This protein binds this small molecule.
Small molecule (SMILES): CCCCCCCCC(=O)O

Sequence of chain 1.A:
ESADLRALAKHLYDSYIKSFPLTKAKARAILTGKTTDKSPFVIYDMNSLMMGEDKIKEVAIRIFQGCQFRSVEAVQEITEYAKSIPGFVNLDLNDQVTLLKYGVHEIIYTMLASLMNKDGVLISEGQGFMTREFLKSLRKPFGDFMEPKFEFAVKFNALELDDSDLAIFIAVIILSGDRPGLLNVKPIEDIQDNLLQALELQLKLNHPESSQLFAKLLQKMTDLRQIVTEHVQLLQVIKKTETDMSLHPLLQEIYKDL

Binding-site contacts:
Ligand atom C5 contacts residue MET149 of chain 1.A at 4.2 Å (hydrophobic).
Ligand atom C7 contacts residue ILE82 of chain 1.A at 4.0 Å (hydrophobic).
Ligand atom C3 contacts residue GLY85 of chain 1.A at 3.6 Å.
Ligand atom C9 contacts residue ARG81 of chain 1.A at 3.9 Å.
Ligand atom C4 contacts residue CYS86 of chain 1.A at 4.1 Å (hydrophobic).
Ligand atom C5 contacts residue GLY85 of chain 1.A at 4.1 Å.
Ligand atom C8 contacts residue ARG81 of chain 1.A at 4.2 Å.
Ligand atom C4 contacts residue ILE142 of chain 1.A at 3.9 Å (hydrophobic).
Ligand atom C4 contacts residue ILE82 of chain 1.A at 4.5 Å (hydrophobic).
Ligand atom C5 contacts residue ILE82 of chain 1.A at 3.7 Å (hydrophobic).
Ligand atom C2 contacts residue ARG89 of chain 1.A at 4.1 Å.
Ligand atom C3 contacts residue CYS86 of chain 1.A at 4.1 Å (hydrophobic).
Ligand atom O2 contacts residue SER143 of chain 1.A at 3.0 Å (h-bond).
Ligand atom C4 contacts residue GLY85 of chain 1.A at 4.3 Å.
Ligand atom C2 contacts residue GLY85 of chain 1.A at 4.1 Å.
Ligand atom C5 contacts residue CYS86 of chain 1.A at 4.4 Å (hydrophobic).
Ligand atom C9 contacts residue GLU60 of chain 1.A at 3.3 Å.
Ligand atom C2 contacts residue ILE142 of chain 1.A at 3.8 Å (hydrophobic).
Ligand atom O1 contacts residue SER143 of chain 1.A at 3.2 Å (h-bond).
Ligand atom O1 contacts residue ARG89 of chain 1.A at 3.5 Å.
Ligand atom C7 contacts residue ARG81 of chain 1.A at 4.4 Å.
Ligand atom O2 contacts residue ILE142 of chain 1.A at 3.9 Å.
Ligand atom C1 contacts residue SER143 of chain 1.A at 3.3 Å.
Ligand atom O1 contacts residue ILE142 of chain 1.A at 3.8 Å.
Ligand atom C1 contacts residue ARG89 of chain 1.A at 4.1 Å.
Ligand atom C6 contacts residue ILE142 of chain 1.A at 4.1 Å (hydrophobic).
Ligand atom C6 contacts residue MET149 of chain 1.A at 4.1 Å (hydrophobic).
Ligand atom C7 contacts residue MET149 of chain 1.A at 4.3 Å (hydrophobic).
Ligand atom C3 contacts residue ILE142 of chain 1.A at 4.3 Å (hydrophobic).
Ligand atom C1 contacts residue ILE142 of chain 1.A at 3.7 Å (hydrophobic).